Binding-site contacts:
Ligand atom C5 contacts residue ASN44 of chain 60.E at 3.7 Å.
Ligand atom O3 contacts residue LEU108 of chain 60.E at 4.0 Å.
Ligand atom C5 contacts residue ARG110 of chain 60.E at 4.4 Å.
Ligand atom C6 contacts residue GLU55 of chain 55.E at 3.5 Å.
Ligand atom O6 contacts residue GLU55 of chain 55.E at 3.7 Å.
Ligand atom N2 contacts residue ASN44 of chain 60.E at 2.9 Å (h-bond).
Ligand atom O7 contacts residue THR146 of chain 60.E at 3.3 Å.
Ligand atom C8 contacts residue THR146 of chain 60.E at 4.1 Å.
Ligand atom C8 contacts residue LEU108 of chain 60.E at 3.7 Å (hydrophobic).
Ligand atom C8 contacts residue VAL62 of chain 60.E at 3.8 Å (hydrophobic).
Ligand atom C7 contacts residue THR146 of chain 60.E at 4.2 Å.
Ligand atom C7 contacts residue LEU108 of chain 60.E at 3.6 Å (hydrophobic).
Ligand atom C1 contacts residue LEU108 of chain 60.E at 3.9 Å (hydrophobic).
Ligand atom N2 contacts residue LEU108 of chain 60.E at 2.7 Å (h-bond).
Ligand atom O5 contacts residue ASN44 of chain 60.E at 2.4 Å (h-bond).
Ligand atom C8 contacts residue ILE109 of chain 60.E at 3.8 Å (hydrophobic).
Ligand atom C1 contacts residue ASN44 of chain 60.E at 1.4 Å.
Ligand atom N2 contacts residue ILE109 of chain 60.E at 4.5 Å.
Ligand atom C2 contacts residue LEU108 of chain 60.E at 3.5 Å (hydrophobic).
Ligand atom C4 contacts residue ASN44 of chain 60.E at 4.3 Å.
Ligand atom O7 contacts residue ASN44 of chain 60.E at 3.7 Å.
Ligand atom O7 contacts residue LEU108 of chain 60.E at 3.7 Å.
Ligand atom O6 contacts residue VAL45 of chain 60.E at 3.9 Å.
Ligand atom C7 contacts residue ASN44 of chain 60.E at 3.4 Å.
Ligand atom O6 contacts residue ARG110 of chain 60.E at 2.9 Å (salt-bridge).
Ligand atom C8 contacts residue ASN44 of chain 60.E at 4.5 Å.
Ligand atom C2 contacts residue ASN44 of chain 60.E at 2.5 Å.
Ligand atom C3 contacts residue ASN44 of chain 60.E at 3.8 Å.
Ligand atom C6 contacts residue ARG110 of chain 60.E at 3.5 Å.
Ligand atom C3 contacts residue LEU108 of chain 60.E at 3.5 Å (hydrophobic).

Sequence of chain 60.E:
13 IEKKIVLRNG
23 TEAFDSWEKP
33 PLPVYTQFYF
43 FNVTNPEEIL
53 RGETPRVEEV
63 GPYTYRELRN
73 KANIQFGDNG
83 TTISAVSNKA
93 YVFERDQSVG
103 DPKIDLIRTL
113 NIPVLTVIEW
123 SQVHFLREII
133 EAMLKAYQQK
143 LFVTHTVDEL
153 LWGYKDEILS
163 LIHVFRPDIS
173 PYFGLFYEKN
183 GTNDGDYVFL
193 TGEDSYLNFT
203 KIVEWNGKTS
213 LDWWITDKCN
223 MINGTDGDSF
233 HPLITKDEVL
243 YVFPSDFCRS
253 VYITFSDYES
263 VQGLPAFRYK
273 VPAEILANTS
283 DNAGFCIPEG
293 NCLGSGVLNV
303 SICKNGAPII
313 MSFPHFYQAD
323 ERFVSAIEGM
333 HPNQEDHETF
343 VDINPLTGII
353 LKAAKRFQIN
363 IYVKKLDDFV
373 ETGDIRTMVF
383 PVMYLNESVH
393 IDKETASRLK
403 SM

Sequence of chain 55.E:
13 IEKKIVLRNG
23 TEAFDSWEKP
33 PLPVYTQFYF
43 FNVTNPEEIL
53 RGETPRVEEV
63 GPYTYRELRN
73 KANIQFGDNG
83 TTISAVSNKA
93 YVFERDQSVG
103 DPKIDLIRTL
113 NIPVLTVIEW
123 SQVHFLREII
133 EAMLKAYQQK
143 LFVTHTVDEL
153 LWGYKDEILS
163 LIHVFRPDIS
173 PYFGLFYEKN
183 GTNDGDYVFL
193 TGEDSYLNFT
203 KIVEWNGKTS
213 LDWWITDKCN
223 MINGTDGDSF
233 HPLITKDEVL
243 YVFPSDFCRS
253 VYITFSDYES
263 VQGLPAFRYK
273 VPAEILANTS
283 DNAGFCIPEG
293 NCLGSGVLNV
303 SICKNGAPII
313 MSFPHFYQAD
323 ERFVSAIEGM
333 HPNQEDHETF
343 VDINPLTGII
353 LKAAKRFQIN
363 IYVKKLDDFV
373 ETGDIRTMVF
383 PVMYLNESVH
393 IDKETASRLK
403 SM

A protein and the small-molecule ligand that binds it are described below.
Small molecule (SMILES): CC(=O)N[C@H]1[C@H](O[C@H]2[C@H](O)[C@@H](NC(C)=O)CO[C@@H]2CO)O[C@H](CO)[C@@H](O[C@@H]2O[C@H](CO)[C@@H](O)[C@H](O[C@H]3O[C@H](CO)[C@@H](O)[C@H](O)[C@@H]3O)[C@@H]2O)[C@@H]1O